This protein binds this small molecule.
Small molecule (SMILES): Nc1ncnc2c1ncn2[C@@H]1O[C@@H](CSCCNC[C@@H]2Cc3ccc([N+](=O)[O-])cc3CN2)[C@@H](O)[C@H]1O

Sequence of chain 1.B:
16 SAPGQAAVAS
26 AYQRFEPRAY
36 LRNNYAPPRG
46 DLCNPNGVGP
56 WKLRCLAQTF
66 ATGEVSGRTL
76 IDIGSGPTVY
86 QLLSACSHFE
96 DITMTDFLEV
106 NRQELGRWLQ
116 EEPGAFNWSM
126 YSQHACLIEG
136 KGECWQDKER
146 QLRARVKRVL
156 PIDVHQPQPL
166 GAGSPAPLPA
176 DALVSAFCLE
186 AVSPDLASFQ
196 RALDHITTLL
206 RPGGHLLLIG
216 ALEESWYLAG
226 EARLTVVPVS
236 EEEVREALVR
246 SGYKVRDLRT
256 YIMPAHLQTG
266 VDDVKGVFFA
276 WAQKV

Binding-site contacts:
Ligand atom C13 contacts residue TYR222 of chain 1.B at 3.4 Å (hydrophobic).
Ligand atom C09 contacts residue TYR35 of chain 1.B at 2.9 Å (hydrophobic).
Ligand atom C28 contacts residue PHE102 of chain 1.B at 3.4 Å (hydrophobic).
Ligand atom C15 contacts residue ASP267 of chain 1.B at 3.5 Å.
Ligand atom C10 contacts residue PHE182 of chain 1.B at 3.0 Å (hydrophobic).
Ligand atom C23 contacts residue TYR35 of chain 1.B at 3.0 Å (hydrophobic).
Ligand atom N14 contacts residue GLU219 of chain 1.B at 2.6 Å (salt-bridge).
Ligand atom N33 contacts residue VAL159 of chain 1.B at 3.1 Å (h-bond).
Ligand atom N32 contacts residue ASP158 of chain 1.B at 2.8 Å (salt-bridge).
Ligand atom N11 contacts residue ALA186 of chain 1.B at 3.3 Å.
Ligand atom N11 contacts residue PHE182 of chain 1.B at 3.0 Å (h-bond).
Ligand atom O01 contacts residue ASN106 of chain 1.B at 3.2 Å (h-bond).
Ligand atom C12 contacts residue GLU219 of chain 1.B at 3.4 Å.
Ligand atom C27 contacts residue PHE102 of chain 1.B at 3.3 Å (hydrophobic).
Ligand atom C09 contacts residue TRS1 of chain 1.F at 2.9 Å.
Ligand atom C15 contacts residue GLU219 of chain 1.B at 2.8 Å.
Ligand atom C18 contacts residue PHE182 of chain 1.B at 3.5 Å (hydrophobic).
Ligand atom O01 contacts residue ASP101 of chain 1.B at 2.6 Å (salt-bridge).
Ligand atom C07 contacts residue TRS1 of chain 1.F at 3.5 Å.
Ligand atom S08 contacts residue TYR35 of chain 1.B at 3.5 Å (h-bond).
Ligand atom S08 contacts residue TRS1 of chain 1.F at 2.8 Å (h-bond).
Ligand atom C10 contacts residue TYR222 of chain 1.B at 3.2 Å (hydrophobic).
Ligand atom C13 contacts residue GLU219 of chain 1.B at 3.2 Å.
Ligand atom N33 contacts residue ASP158 of chain 1.B at 3.5 Å.
Ligand atom O01 contacts residue GLY81 of chain 1.B at 3.1 Å.
Ligand atom C07 contacts residue PHE182 of chain 1.B at 3.3 Å (hydrophobic).
Ligand atom C25 contacts residue TYR35 of chain 1.B at 3.5 Å (hydrophobic).
Ligand atom C12 contacts residue TYR222 of chain 1.B at 3.3 Å (hydrophobic).
Ligand atom O36 contacts residue ASP101 of chain 1.B at 2.7 Å (salt-bridge).
Ligand atom N26 contacts residue VAL187 of chain 1.B at 3.4 Å.
Ligand atom O36 contacts residue ASN106 of chain 1.B at 3.5 Å (h-bond).
Ligand atom N29 contacts residue VAL187 of chain 1.B at 3.4 Å.
Ligand atom O36 contacts residue LEU103 of chain 1.B at 3.5 Å.
Ligand atom C09 contacts residue PHE182 of chain 1.B at 2.9 Å (hydrophobic).
Ligand atom C04 contacts residue ASP101 of chain 1.B at 3.5 Å.
Ligand atom C30 contacts residue VAL187 of chain 1.B at 3.3 Å (hydrophobic).
Ligand atom C10 contacts residue ALA186 of chain 1.B at 3.4 Å (hydrophobic).
Ligand atom C23 contacts residue ASN39 of chain 1.B at 3.5 Å.
Ligand atom O20 contacts residue LYS57 of chain 1.B at 2.4 Å (salt-bridge).
Ligand atom C22 contacts residue ASN39 of chain 1.B at 3.5 Å.